Binding-site contacts:
Ligand atom O5 contacts residue ASN328 of chain 1.A at 2.4 Å (h-bond).
Ligand atom N2 contacts residue LEU579 of chain 1.A at 4.1 Å.
Ligand atom C2 contacts residue ASN328 of chain 1.A at 2.5 Å.
Ligand atom C5 contacts residue GLN577 of chain 1.A at 4.1 Å.
Ligand atom C5 contacts residue ASN328 of chain 1.A at 3.7 Å.
Ligand atom C1 contacts residue GLN577 of chain 1.A at 3.2 Å.
Ligand atom C1 contacts residue THR578 of chain 1.A at 3.9 Å.
Ligand atom O5 contacts residue THR578 of chain 1.A at 4.3 Å.
Ligand atom C1 contacts residue LEU579 of chain 1.A at 4.4 Å (hydrophobic).
Ligand atom O5 contacts residue GLN577 of chain 1.A at 3.0 Å (h-bond).
Ligand atom C8 contacts residue LEU579 of chain 1.A at 3.7 Å (hydrophobic).
Ligand atom C1 contacts residue ASN328 of chain 1.A at 1.4 Å.
Ligand atom N2 contacts residue ASN328 of chain 1.A at 2.9 Å (h-bond).
Ligand atom C7 contacts residue ASN328 of chain 1.A at 3.9 Å.
Ligand atom C6 contacts residue GLN577 of chain 1.A at 4.1 Å.
Ligand atom C4 contacts residue ASN328 of chain 1.A at 4.3 Å.
Ligand atom C3 contacts residue ASN328 of chain 1.A at 3.8 Å.
Ligand atom O7 contacts residue ASN328 of chain 1.A at 4.4 Å.

Sequence of chain 1.A:
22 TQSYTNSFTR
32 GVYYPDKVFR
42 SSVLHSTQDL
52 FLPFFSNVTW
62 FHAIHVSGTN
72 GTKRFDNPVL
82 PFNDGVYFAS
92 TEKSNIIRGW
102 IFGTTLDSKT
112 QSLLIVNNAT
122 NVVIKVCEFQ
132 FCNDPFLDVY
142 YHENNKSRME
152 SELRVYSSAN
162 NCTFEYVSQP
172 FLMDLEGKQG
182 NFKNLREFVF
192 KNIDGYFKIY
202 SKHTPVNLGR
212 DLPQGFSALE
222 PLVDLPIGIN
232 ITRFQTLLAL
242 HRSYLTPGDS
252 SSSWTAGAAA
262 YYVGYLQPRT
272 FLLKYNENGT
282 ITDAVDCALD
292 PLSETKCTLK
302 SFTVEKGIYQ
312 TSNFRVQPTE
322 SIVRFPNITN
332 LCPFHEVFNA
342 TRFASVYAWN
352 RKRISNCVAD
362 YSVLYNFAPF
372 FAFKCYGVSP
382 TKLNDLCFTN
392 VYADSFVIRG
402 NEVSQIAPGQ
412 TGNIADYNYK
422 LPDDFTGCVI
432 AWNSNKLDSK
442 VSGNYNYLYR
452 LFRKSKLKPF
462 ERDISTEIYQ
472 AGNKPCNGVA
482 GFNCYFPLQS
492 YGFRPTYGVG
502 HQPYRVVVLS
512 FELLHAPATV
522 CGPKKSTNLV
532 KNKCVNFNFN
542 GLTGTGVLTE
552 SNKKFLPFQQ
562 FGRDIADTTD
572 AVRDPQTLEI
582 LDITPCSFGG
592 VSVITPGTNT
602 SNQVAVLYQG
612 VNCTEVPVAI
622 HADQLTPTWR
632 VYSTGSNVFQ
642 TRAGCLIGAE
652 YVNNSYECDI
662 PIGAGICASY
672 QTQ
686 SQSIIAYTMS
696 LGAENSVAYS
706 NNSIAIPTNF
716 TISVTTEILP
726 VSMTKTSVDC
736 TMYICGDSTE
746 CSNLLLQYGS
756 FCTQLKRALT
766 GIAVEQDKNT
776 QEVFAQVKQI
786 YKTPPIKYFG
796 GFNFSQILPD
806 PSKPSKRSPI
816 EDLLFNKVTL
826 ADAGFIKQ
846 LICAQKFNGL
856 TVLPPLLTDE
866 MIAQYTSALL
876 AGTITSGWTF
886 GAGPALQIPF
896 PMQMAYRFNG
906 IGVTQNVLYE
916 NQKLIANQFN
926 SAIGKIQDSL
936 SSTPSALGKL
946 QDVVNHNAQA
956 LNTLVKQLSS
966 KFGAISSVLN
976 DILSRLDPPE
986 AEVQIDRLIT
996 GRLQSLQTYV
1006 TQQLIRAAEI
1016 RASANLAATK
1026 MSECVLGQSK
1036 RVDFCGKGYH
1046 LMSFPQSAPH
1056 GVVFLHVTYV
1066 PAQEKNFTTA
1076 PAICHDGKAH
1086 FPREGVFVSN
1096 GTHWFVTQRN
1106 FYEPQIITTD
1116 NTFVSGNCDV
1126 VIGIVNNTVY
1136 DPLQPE

This protein binds this small molecule.
Small molecule (SMILES): CC(=O)N[C@@H]1[C@@H](O)[C@H](O)[C@@H](CO)O[C@H]1O